Binding-site contacts:
Ligand atom C1 contacts residue THR195 of chain 1.B at 3.1 Å.
Ligand atom O5 contacts residue ASN193 of chain 1.B at 2.4 Å (h-bond).
Ligand atom O7 contacts residue ASN193 of chain 1.B at 3.4 Å (h-bond).
Ligand atom N2 contacts residue ASN193 of chain 1.B at 2.9 Å (h-bond).
Ligand atom O6 contacts residue GLN282 of chain 1.B at 3.2 Å.
Ligand atom C3 contacts residue THR195 of chain 1.B at 4.4 Å.
Ligand atom C2 contacts residue ASN193 of chain 1.B at 2.5 Å.
Ligand atom C6 contacts residue THR195 of chain 1.B at 4.3 Å.
Ligand atom C5 contacts residue ASN193 of chain 1.B at 3.7 Å.
Ligand atom O5 contacts residue GLN282 of chain 1.B at 3.6 Å.
Ligand atom C6 contacts residue GLN282 of chain 1.B at 3.7 Å.
Ligand atom O5 contacts residue THR195 of chain 1.B at 3.4 Å (h-bond).
Ligand atom C5 contacts residue GLN282 of chain 1.B at 4.3 Å.
Ligand atom C5 contacts residue THR195 of chain 1.B at 3.4 Å.
Ligand atom C3 contacts residue ASN193 of chain 1.B at 3.9 Å.
Ligand atom C7 contacts residue ASN193 of chain 1.B at 3.5 Å.
Ligand atom C4 contacts residue ASN193 of chain 1.B at 4.3 Å.
Ligand atom C1 contacts residue ASN193 of chain 1.B at 1.4 Å.
Ligand atom O6 contacts residue GLU283 of chain 1.B at 2.8 Å (salt-bridge).
Ligand atom C6 contacts residue GLU283 of chain 1.B at 3.3 Å.
Ligand atom C2 contacts residue THR195 of chain 1.B at 4.3 Å.

The protein below binds the small molecule below.
Small molecule (SMILES): CC(=O)N[C@@H]1[C@@H](O)[C@H](O)[C@@H](CO)O[C@H]1O

Sequence of chain 1.B:
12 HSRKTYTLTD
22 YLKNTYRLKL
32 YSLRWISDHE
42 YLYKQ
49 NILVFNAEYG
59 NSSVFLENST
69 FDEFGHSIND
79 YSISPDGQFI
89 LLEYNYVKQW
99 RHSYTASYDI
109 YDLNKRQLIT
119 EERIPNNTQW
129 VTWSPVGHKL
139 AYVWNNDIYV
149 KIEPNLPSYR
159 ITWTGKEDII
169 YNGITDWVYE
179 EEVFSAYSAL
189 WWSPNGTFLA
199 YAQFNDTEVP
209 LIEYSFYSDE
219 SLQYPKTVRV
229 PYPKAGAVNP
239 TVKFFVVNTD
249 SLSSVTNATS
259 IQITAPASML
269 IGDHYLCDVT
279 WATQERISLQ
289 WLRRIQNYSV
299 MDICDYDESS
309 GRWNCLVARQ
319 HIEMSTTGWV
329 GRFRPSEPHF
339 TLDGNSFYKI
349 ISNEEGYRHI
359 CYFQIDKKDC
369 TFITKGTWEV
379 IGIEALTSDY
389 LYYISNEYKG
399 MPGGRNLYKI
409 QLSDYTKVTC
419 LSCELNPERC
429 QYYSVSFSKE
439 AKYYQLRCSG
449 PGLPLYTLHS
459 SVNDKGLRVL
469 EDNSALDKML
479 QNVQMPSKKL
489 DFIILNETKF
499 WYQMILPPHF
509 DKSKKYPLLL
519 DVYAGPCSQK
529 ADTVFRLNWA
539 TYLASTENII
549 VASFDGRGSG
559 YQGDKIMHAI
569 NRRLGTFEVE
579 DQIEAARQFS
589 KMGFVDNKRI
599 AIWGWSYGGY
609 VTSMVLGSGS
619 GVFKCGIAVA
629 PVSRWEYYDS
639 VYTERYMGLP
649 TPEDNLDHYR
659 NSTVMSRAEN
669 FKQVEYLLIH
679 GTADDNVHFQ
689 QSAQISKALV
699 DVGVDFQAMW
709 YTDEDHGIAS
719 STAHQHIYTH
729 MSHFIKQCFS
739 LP